Sequence of chain 3.D:
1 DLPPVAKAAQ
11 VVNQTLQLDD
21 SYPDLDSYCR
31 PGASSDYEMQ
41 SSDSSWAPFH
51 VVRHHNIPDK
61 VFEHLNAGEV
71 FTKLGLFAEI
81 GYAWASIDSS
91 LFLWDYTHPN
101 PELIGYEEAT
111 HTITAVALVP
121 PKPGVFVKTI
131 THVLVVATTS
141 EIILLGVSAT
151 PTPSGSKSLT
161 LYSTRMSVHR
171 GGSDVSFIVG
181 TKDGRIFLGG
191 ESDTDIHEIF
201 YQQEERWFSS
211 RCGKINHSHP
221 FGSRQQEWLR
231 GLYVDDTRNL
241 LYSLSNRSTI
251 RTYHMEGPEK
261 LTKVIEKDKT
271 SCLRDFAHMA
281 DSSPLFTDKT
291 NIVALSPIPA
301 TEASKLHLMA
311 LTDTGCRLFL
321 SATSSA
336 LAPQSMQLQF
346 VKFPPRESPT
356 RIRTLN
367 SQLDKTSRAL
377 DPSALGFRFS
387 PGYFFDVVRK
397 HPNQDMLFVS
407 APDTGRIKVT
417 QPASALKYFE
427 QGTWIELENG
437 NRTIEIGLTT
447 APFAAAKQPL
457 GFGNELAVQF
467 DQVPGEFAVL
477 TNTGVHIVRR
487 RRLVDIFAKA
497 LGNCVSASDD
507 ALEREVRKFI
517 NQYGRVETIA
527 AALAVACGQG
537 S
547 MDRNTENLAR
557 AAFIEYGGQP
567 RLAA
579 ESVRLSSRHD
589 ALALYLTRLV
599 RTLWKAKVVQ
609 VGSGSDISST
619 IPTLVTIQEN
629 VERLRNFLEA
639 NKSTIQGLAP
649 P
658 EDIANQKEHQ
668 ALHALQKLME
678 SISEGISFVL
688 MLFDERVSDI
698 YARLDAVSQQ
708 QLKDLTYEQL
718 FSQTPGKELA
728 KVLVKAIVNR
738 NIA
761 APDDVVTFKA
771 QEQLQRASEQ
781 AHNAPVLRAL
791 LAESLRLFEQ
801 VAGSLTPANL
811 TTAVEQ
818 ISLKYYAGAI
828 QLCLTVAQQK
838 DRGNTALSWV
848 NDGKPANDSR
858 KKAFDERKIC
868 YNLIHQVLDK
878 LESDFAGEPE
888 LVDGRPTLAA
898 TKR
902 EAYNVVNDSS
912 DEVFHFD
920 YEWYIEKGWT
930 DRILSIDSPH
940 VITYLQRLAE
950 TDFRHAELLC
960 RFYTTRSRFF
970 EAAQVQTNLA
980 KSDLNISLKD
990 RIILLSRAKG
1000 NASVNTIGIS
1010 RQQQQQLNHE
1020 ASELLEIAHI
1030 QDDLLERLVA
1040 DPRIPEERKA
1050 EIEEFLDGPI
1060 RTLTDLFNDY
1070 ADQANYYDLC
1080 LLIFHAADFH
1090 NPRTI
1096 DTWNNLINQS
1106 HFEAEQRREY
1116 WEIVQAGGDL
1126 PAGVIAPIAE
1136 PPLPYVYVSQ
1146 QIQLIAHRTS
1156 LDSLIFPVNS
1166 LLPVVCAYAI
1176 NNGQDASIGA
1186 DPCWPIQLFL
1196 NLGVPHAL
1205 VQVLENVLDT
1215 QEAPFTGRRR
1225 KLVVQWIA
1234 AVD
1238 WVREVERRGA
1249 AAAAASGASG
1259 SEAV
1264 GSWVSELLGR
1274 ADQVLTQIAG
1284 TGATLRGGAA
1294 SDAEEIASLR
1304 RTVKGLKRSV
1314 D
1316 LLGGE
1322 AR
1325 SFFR

Sequence of chain 3.L:
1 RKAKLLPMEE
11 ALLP

Binding-site contacts:
Ligand atom N contacts residue LEU91 of chain 3.F at 0.7 Å.
Ligand atom NE contacts residue ILE104 of chain 3.F at 0.7 Å.
Ligand atom CB contacts residue THR1061 of chain 3.D at 1.0 Å.
Ligand atom CD contacts residue THR114 of chain 3.F at 1.3 Å.
Ligand atom CB contacts residue TRP84 of chain 3.F at 1.4 Å (hydrophobic).
Ligand atom CG contacts residue LEU159 of chain 3.F at 0.6 Å (hydrophobic).
Ligand atom CA contacts residue ILE113 of chain 3.F at 0.8 Å (hydrophobic).
Ligand atom C contacts residue LEU159 of chain 3.F at 0.7 Å (hydrophobic).
Ligand atom CD contacts residue LYS73 of chain 3.F at 1.2 Å.
Ligand atom NE2 contacts residue PRO99 of chain 3.F at 0.6 Å.
Ligand atom N contacts residue LEU159 of chain 3.F at 1.4 Å (h-bond).
Ligand atom C contacts residue LEU91 of chain 3.F at 1.0 Å (hydrophobic).
Ligand atom N contacts residue ILE113 of chain 3.F at 1.2 Å.
Ligand atom CB contacts residue SER148 of chain 3.F at 1.3 Å.
Ligand atom ND2 contacts residue LEU159 of chain 3.F at 1.3 Å (h-bond).
Ligand atom N contacts residue LEU93 of chain 3.F at 0.9 Å.
Ligand atom NH2 contacts residue ALA3 of chain 3.L at 1.1 Å.
Ligand atom CD1 contacts residue SER89 of chain 3.F at 1.0 Å.
Ligand atom OG1 contacts residue TRP84 of chain 3.F at 1.3 Å.
Ligand atom C contacts residue LEU159 of chain 3.F at 0.8 Å (hydrophobic).
Ligand atom CA contacts residue LEU91 of chain 3.F at 1.1 Å (hydrophobic).
Ligand atom CE2 contacts residue TYR106 of chain 3.F at 1.3 Å (hydrophobic).
Ligand atom CZ contacts residue ILE104 of chain 3.F at 1.3 Å (hydrophobic).
Ligand atom N contacts residue LEU159 of chain 3.F at 1.2 Å.
Ligand atom CE1 contacts residue PRO99 of chain 3.F at 1.1 Å (hydrophobic).
Ligand atom C contacts residue ILE113 of chain 3.F at 1.2 Å (hydrophobic).
Ligand atom O contacts residue ILE113 of chain 3.F at 0.7 Å.
Ligand atom CD contacts residue ILE104 of chain 3.F at 1.2 Å (hydrophobic).
Ligand atom CG contacts residue THR1061 of chain 3.D at 1.1 Å.
Ligand atom CA contacts residue LEU91 of chain 3.F at 0.8 Å (hydrophobic).
Ligand atom OD1 contacts residue LEU159 of chain 3.F at 1.0 Å (h-bond).
Ligand atom CB contacts residue ILE113 of chain 3.F at 1.3 Å (hydrophobic).
Ligand atom CA contacts residue LEU93 of chain 3.F at 1.2 Å (hydrophobic).
Ligand atom O contacts residue LEU159 of chain 3.F at 0.9 Å.
Ligand atom O contacts residue LEU91 of chain 3.F at 1.2 Å.
Ligand atom CA contacts residue ILE113 of chain 3.F at 0.7 Å (hydrophobic).
Ligand atom OG contacts residue ALA115 of chain 3.F at 1.3 Å (h-bond).
Ligand atom CB contacts residue LEU91 of chain 3.F at 0.8 Å (hydrophobic).
Ligand atom N contacts residue THR160 of chain 3.F at 1.0 Å (h-bond).
Ligand atom C contacts residue LEU93 of chain 3.F at 0.8 Å (hydrophobic).

Sequence of chain 3.F:
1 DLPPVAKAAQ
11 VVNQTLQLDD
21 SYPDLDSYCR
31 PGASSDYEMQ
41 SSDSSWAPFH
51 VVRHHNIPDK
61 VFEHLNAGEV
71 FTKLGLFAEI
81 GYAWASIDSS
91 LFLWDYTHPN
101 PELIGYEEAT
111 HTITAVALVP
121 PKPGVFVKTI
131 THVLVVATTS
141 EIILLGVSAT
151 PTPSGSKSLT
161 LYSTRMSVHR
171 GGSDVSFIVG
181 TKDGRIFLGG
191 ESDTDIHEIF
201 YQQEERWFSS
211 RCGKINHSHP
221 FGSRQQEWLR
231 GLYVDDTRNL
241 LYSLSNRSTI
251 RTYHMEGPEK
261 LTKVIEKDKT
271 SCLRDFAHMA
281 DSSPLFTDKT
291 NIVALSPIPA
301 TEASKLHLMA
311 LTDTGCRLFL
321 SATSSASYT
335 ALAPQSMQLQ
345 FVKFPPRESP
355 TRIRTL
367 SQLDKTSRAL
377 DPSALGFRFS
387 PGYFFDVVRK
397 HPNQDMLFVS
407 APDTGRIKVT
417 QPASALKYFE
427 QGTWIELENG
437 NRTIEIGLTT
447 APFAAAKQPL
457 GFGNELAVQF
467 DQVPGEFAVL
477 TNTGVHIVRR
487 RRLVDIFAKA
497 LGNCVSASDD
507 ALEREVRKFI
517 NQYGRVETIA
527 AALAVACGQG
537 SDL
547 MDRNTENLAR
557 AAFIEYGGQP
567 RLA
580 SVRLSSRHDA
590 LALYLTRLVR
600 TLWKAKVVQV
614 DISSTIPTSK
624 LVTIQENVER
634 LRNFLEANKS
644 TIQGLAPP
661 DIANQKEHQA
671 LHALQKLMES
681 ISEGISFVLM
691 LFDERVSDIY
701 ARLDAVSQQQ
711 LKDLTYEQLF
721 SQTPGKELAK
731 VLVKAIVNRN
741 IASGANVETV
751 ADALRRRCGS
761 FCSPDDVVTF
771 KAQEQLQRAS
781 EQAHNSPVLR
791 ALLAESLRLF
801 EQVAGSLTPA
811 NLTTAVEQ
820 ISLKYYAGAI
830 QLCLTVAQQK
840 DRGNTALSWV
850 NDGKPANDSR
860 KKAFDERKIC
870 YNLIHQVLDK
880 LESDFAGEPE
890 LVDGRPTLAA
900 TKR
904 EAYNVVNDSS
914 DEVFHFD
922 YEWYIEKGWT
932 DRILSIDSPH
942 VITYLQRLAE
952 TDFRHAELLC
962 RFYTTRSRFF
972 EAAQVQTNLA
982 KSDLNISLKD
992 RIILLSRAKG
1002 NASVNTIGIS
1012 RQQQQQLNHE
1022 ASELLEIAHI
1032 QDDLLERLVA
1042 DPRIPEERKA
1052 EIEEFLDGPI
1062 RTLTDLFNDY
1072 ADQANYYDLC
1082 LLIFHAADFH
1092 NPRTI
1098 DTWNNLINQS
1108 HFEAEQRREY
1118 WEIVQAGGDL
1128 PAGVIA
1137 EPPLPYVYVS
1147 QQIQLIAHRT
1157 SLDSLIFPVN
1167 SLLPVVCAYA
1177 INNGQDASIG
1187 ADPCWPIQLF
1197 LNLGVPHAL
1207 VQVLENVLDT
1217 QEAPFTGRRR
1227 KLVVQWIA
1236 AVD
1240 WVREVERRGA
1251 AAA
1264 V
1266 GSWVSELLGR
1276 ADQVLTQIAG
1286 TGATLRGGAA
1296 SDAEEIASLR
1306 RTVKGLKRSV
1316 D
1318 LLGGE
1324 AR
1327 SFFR

The small molecule below binds the protein below.
Small molecule (SMILES): CC[C@H](C)[C@H](NC(=O)[C@@H](NC(=O)[C@H](CC(C)C)NC(=O)[C@H](CCCCN)NC(=O)[C@H](CCCCN)NC(=O)[C@@H](N)Cc1cnc[nH]1)C(C)C)C(=O)N[C@@H](CC(N)=O)C(=O)N[C@@H](CCCCN)C(=O)N[C@@H](CC(=O)O)C(=O)N[C@@H](CCSC)C(=O)N[C@@H](CCCN=C(N)N)C(=O)N[C@H](C(=O)N[C@@H](CC(=O)O)C(=O)N[C@@H](CC(C)C)C(=O)N[C@@H](Cc1ccccc1)C(=O)N[C@@H](CO)C(=O)N1CCC[C@H]1C(=O)N1CCC[C@H]1C(=O)N[C@H](C=O)CC(N)=O)[C@@H](C)O